The protein below binds the small molecule below.
Small molecule (SMILES): O=C(O)CCC(=O)C(=O)O

Sequence of chain 1.A:
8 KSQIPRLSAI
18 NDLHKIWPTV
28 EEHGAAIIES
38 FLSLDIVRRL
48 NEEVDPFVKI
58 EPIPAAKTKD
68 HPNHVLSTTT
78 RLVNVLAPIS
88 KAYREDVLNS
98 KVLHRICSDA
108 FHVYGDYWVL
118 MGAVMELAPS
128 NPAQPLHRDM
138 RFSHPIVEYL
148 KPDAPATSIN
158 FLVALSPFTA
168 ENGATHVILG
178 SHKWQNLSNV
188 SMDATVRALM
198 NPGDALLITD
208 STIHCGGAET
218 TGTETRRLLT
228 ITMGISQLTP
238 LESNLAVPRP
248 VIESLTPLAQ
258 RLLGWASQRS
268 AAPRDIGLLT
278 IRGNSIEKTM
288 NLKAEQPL

Binding-site contacts:
Ligand atom C4 contacts residue THR172 of chain 1.A at 4.2 Å.
Ligand atom C2 contacts residue GLN131 of chain 1.A at 3.0 Å.
Ligand atom C5 contacts residue GLY213 of chain 1.A at 3.4 Å.
Ligand atom O2 contacts residue 58L1 of chain 1.D at 3.7 Å.
Ligand atom O4 contacts residue LEU225 of chain 1.A at 3.8 Å.
Ligand atom C3 contacts residue GLN131 of chain 1.A at 3.2 Å.
Ligand atom O4 contacts residue GLN131 of chain 1.A at 4.1 Å.
Ligand atom C1 contacts residue GLN131 of chain 1.A at 3.5 Å.
Ligand atom O5 contacts residue HIS211 of chain 1.A at 3.1 Å (h-bond).
Ligand atom C2 contacts residue HIS211 of chain 1.A at 4.2 Å.
Ligand atom C2 contacts residue HIS134 of chain 1.A at 4.0 Å.
Ligand atom C4 contacts residue GLN131 of chain 1.A at 3.7 Å.
Ligand atom O5 contacts residue NI1 of chain 1.B at 2.2 Å (h-bond).
Ligand atom O1 contacts residue ASP136 of chain 1.A at 3.2 Å (salt-bridge).
Ligand atom C3 contacts residue MET122 of chain 1.A at 4.0 Å (hydrophobic).
Ligand atom C2 contacts residue NI1 of chain 1.B at 2.8 Å.
Ligand atom O3 contacts residue GLY213 of chain 1.A at 3.7 Å.
Ligand atom O3 contacts residue THR172 of chain 1.A at 2.6 Å (h-bond).
Ligand atom C5 contacts residue GLN131 of chain 1.A at 4.3 Å.
Ligand atom O2 contacts residue GLN131 of chain 1.A at 3.0 Å (h-bond).
Ligand atom C5 contacts residue LEU225 of chain 1.A at 3.8 Å (hydrophobic).
Ligand atom O3 contacts residue ARG223 of chain 1.A at 2.8 Å (salt-bridge).
Ligand atom C4 contacts residue GLY213 of chain 1.A at 3.8 Å.
Ligand atom O1 contacts residue 58L1 of chain 1.D at 3.4 Å.
Ligand atom O1 contacts residue HIS134 of chain 1.A at 3.2 Å (h-bond).
Ligand atom O1 contacts residue HIS211 of chain 1.A at 4.2 Å.
Ligand atom O2 contacts residue NI1 of chain 1.B at 4.0 Å.
Ligand atom O4 contacts residue GLY213 of chain 1.A at 3.3 Å.
Ligand atom O4 contacts residue ARG223 of chain 1.A at 3.0 Å (salt-bridge).
Ligand atom O2 contacts residue MET122 of chain 1.A at 3.6 Å.
Ligand atom C1 contacts residue HIS134 of chain 1.A at 3.8 Å.
Ligand atom C5 contacts residue ARG223 of chain 1.A at 3.6 Å.
Ligand atom C1 contacts residue NI1 of chain 1.B at 2.8 Å.
Ligand atom C5 contacts residue THR172 of chain 1.A at 3.7 Å.
Ligand atom O1 contacts residue NI1 of chain 1.B at 2.0 Å (h-bond).
Ligand atom O2 contacts residue LEU73 of chain 1.A at 3.9 Å.
Ligand atom C1 contacts residue 58L1 of chain 1.D at 4.0 Å.
Ligand atom O5 contacts residue HIS134 of chain 1.A at 3.3 Å (h-bond).
Ligand atom O5 contacts residue GLN131 of chain 1.A at 3.3 Å (h-bond).
Ligand atom O3 contacts residue LEU225 of chain 1.A at 3.7 Å.